Binding-site contacts:
Ligand atom OXT contacts residue ASN203 of chain 1.A at 2.9 Å (h-bond).
Ligand atom CG2 contacts residue ASN203 of chain 1.A at 3.6 Å.
Ligand atom P contacts residue ARG157 of chain 1.A at 3.8 Å.
Ligand atom CB contacts residue ASN203 of chain 1.A at 3.3 Å.
Ligand atom O3P contacts residue TYR158 of chain 1.A at 2.7 Å (h-bond).
Ligand atom CB contacts residue LEU250 of chain 1.A at 3.8 Å (hydrophobic).
Ligand atom O1P contacts residue ARG84 of chain 1.A at 2.9 Å (salt-bridge).
Ligand atom CG2 contacts residue VAL206 of chain 1.A at 3.7 Å (hydrophobic).
Ligand atom C contacts residue ASN203 of chain 1.A at 3.6 Å.
Ligand atom O contacts residue LEU202 of chain 1.A at 3.7 Å.
Ligand atom CE2 contacts residue ARG88 of chain 1.A at 3.6 Å.
Ligand atom CG contacts residue ARG88 of chain 1.A at 3.2 Å.
Ligand atom O3P contacts residue ARG157 of chain 1.A at 3.0 Å (salt-bridge).
Ligand atom CG2 contacts residue FSC1 of chain 1.C at 3.7 Å.
Ligand atom CG contacts residue VAL206 of chain 1.A at 3.8 Å (hydrophobic).
Ligand atom CD1 contacts residue ARG88 of chain 1.A at 3.3 Å.
Ligand atom CA contacts residue ASN203 of chain 1.A at 3.3 Å.
Ligand atom C contacts residue LYS77 of chain 1.A at 3.4 Å.
Ligand atom C contacts residue LEU202 of chain 1.A at 3.8 Å (hydrophobic).
Ligand atom CD contacts residue GLU210 of chain 1.A at 3.7 Å.
Ligand atom O contacts residue LYS77 of chain 1.A at 2.8 Å (salt-bridge).
Ligand atom C contacts residue ASN254 of chain 1.A at 3.6 Å.
Ligand atom CG1 contacts residue GLY199 of chain 1.A at 3.6 Å.
Ligand atom N contacts residue ASN254 of chain 1.A at 2.9 Å (h-bond).
Ligand atom CZ contacts residue ARG88 of chain 1.A at 3.6 Å.
Ligand atom O contacts residue FSC1 of chain 1.C at 3.7 Å.
Ligand atom CA contacts residue LEU202 of chain 1.A at 3.8 Å (hydrophobic).
Ligand atom O contacts residue ASN254 of chain 1.A at 3.0 Å (h-bond).
Ligand atom CA contacts residue LYS77 of chain 1.A at 3.5 Å.
Ligand atom CE1 contacts residue ARG88 of chain 1.A at 3.6 Å.
Ligand atom CD2 contacts residue ARG88 of chain 1.A at 3.4 Å.
Ligand atom O2P contacts residue ARG84 of chain 1.A at 2.8 Å (salt-bridge).
Ligand atom N contacts residue ASN203 of chain 1.A at 3.0 Å (h-bond).
Ligand atom N contacts residue LEU202 of chain 1.A at 3.8 Å.
Ligand atom P contacts residue ARG84 of chain 1.A at 3.6 Å.
Ligand atom O2P contacts residue ARG157 of chain 1.A at 2.9 Å (salt-bridge).
Ligand atom OXT contacts residue LYS150 of chain 1.A at 2.9 Å (salt-bridge).
Ligand atom CB contacts residue ASN254 of chain 1.A at 3.5 Å.
Ligand atom O contacts residue VAL206 of chain 1.A at 3.5 Å.
Ligand atom CA contacts residue ASN254 of chain 1.A at 3.5 Å.

The protein below binds the small molecule below.
Small molecule (SMILES): CC(C)[C@H](NC(=O)[C@@H](NC(=O)[C@H](C)NC(=O)[C@@H]1CCCN1C(=O)[C@@H](N)Cc1ccccc1)[C@@H](C)OP(=O)(O)O)C(=O)O

Sequence of chain 1.A:
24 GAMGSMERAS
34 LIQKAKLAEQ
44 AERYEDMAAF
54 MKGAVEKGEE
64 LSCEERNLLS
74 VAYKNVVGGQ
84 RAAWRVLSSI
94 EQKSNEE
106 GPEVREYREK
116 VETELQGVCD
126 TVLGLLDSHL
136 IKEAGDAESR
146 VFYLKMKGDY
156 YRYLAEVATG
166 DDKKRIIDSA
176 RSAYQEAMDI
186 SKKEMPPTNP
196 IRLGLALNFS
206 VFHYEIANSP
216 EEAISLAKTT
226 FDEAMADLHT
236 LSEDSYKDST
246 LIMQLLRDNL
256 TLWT